This small molecule binds to this protein.
Small molecule (SMILES): CC(=O)N[C@@H]1[C@@H](O)[C@H](O)[C@@H](CO)O[C@H]1O

Sequence of chain 1.A:
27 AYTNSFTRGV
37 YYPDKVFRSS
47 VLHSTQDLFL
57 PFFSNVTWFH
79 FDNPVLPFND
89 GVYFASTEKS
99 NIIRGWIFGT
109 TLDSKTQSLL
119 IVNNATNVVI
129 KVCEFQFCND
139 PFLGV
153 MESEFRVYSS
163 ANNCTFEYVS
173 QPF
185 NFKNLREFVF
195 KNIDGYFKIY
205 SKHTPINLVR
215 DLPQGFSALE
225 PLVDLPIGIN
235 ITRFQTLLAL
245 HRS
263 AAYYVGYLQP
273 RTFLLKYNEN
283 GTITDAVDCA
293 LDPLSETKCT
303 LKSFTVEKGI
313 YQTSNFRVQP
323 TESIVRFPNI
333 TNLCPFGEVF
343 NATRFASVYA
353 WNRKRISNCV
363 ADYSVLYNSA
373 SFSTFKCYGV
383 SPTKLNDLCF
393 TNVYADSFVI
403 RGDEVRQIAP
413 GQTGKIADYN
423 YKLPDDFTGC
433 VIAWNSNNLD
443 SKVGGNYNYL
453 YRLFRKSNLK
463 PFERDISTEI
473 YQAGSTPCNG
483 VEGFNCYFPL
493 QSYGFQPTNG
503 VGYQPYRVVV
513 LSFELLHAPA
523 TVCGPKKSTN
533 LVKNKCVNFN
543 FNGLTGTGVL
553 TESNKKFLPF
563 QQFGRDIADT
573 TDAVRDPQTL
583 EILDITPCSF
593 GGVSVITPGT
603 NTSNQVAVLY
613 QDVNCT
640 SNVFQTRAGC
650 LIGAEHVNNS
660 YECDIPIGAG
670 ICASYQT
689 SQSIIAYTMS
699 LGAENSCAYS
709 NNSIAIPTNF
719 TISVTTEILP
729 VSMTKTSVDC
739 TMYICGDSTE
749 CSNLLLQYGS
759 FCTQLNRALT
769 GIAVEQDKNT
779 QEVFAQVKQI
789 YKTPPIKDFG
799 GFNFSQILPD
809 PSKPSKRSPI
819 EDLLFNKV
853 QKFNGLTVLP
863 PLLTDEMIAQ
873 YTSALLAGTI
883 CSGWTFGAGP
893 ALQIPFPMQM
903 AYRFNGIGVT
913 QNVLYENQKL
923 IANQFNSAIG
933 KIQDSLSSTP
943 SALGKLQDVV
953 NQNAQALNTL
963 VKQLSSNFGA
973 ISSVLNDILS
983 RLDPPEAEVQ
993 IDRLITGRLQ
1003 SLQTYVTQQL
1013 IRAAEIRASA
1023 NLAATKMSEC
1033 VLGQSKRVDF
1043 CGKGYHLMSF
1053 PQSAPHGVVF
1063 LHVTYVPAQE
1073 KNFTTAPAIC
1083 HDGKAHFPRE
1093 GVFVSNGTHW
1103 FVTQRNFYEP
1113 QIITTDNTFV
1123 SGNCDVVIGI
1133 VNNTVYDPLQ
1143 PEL

Binding-site contacts:
Ligand atom O7 contacts residue ASN331 of chain 1.A at 3.7 Å.
Ligand atom C8 contacts residue ASN331 of chain 1.A at 4.0 Å.
Ligand atom C4 contacts residue ASN331 of chain 1.A at 4.2 Å.
Ligand atom C1 contacts residue GLN580 of chain 1.A at 4.5 Å.
Ligand atom C2 contacts residue GLN580 of chain 1.A at 3.6 Å.
Ligand atom N2 contacts residue ASN331 of chain 1.A at 2.9 Å (h-bond).
Ligand atom O5 contacts residue ASN331 of chain 1.A at 2.4 Å (h-bond).
Ligand atom C3 contacts residue GLN580 of chain 1.A at 3.3 Å.
Ligand atom C7 contacts residue GLN580 of chain 1.A at 3.6 Å.
Ligand atom C2 contacts residue ASN331 of chain 1.A at 2.4 Å.
Ligand atom C7 contacts residue ASN331 of chain 1.A at 3.5 Å.
Ligand atom C5 contacts residue ASN331 of chain 1.A at 3.7 Å.
Ligand atom C1 contacts residue ASN331 of chain 1.A at 1.4 Å.
Ligand atom C3 contacts residue ASN331 of chain 1.A at 3.8 Å.
Ligand atom O3 contacts residue GLN580 of chain 1.A at 3.4 Å (h-bond).
Ligand atom C8 contacts residue GLN580 of chain 1.A at 3.6 Å.
Ligand atom N2 contacts residue GLN580 of chain 1.A at 2.8 Å (h-bond).
Ligand atom C8 contacts residue PRO579 of chain 1.A at 3.2 Å (hydrophobic).